Binding-site contacts:
Ligand atom C7 contacts residue LEU71 of chain 1.A at 4.1 Å (hydrophobic).
Ligand atom C5 contacts residue TYR107 of chain 1.A at 3.9 Å (hydrophobic).
Ligand atom C13 contacts residue LYS145 of chain 1.A at 3.9 Å.
Ligand atom C3 contacts residue ARG33 of chain 1.A at 3.9 Å.
Ligand atom C5 contacts residue LEU92 of chain 1.A at 4.1 Å (hydrophobic).
Ligand atom O1 contacts residue LEU37 of chain 1.A at 3.6 Å.
Ligand atom C5 contacts residue VAL97 of chain 1.A at 3.9 Å (hydrophobic).
Ligand atom O2 contacts residue GLY142 of chain 1.A at 4.2 Å.
Ligand atom C8 contacts residue LYS145 of chain 1.A at 4.0 Å.
Ligand atom C3 contacts residue ALA146 of chain 1.A at 3.9 Å (hydrophobic).
Ligand atom C9 contacts residue LYS145 of chain 1.A at 3.8 Å.
Ligand atom C5 contacts residue TYR126 of chain 1.A at 3.9 Å (hydrophobic).
Ligand atom O1 contacts residue PHE45 of chain 1.A at 3.9 Å.
Ligand atom N1 contacts residue GLY142 of chain 1.A at 3.7 Å.
Ligand atom N2 contacts residue HIS69 of chain 1.A at 4.0 Å.
Ligand atom C7 contacts residue PHE65 of chain 1.A at 4.1 Å (hydrophobic).
Ligand atom N1 contacts residue VAL97 of chain 1.A at 3.4 Å.
Ligand atom C11 contacts residue LYS145 of chain 1.A at 3.8 Å.
Ligand atom C6 contacts residue LEU71 of chain 1.A at 3.9 Å (hydrophobic).
Ligand atom C12 contacts residue GLN41 of chain 1.A at 3.8 Å.
Ligand atom C10 contacts residue LYS145 of chain 1.A at 3.8 Å.
Ligand atom C12 contacts residue VAL44 of chain 1.A at 4.0 Å (hydrophobic).
Ligand atom C3 contacts residue LEU37 of chain 1.A at 4.1 Å (hydrophobic).
Ligand atom C9 contacts residue PHE45 of chain 1.A at 4.0 Å (hydrophobic).
Ligand atom C1 contacts residue GLY142 of chain 1.A at 3.7 Å.
Ligand atom C3 contacts residue PHE149 of chain 1.A at 4.0 Å (hydrophobic).
Ligand atom C1 contacts residue VAL97 of chain 1.A at 4.2 Å (hydrophobic).
Ligand atom C4 contacts residue VAL97 of chain 1.A at 3.9 Å (hydrophobic).
Ligand atom C2 contacts residue PHE65 of chain 1.A at 4.1 Å (hydrophobic).
Ligand atom C6 contacts residue VAL97 of chain 1.A at 3.8 Å (hydrophobic).
Ligand atom C4 contacts residue GLY142 of chain 1.A at 4.0 Å.
Ligand atom O1 contacts residue LYS145 of chain 1.A at 4.2 Å.
Ligand atom C2 contacts residue LEU71 of chain 1.A at 3.7 Å (hydrophobic).
Ligand atom C11 contacts residue PHE45 of chain 1.A at 3.7 Å (hydrophobic).
Ligand atom C3 contacts residue LYS145 of chain 1.A at 3.5 Å.
Ligand atom C12 contacts residue PHE45 of chain 1.A at 4.1 Å (hydrophobic).
Ligand atom N2 contacts residue PHE65 of chain 1.A at 4.2 Å.
Ligand atom C10 contacts residue PHE45 of chain 1.A at 3.6 Å (hydrophobic).
Ligand atom C11 contacts residue GLN41 of chain 1.A at 3.3 Å.
Ligand atom C12 contacts residue LYS145 of chain 1.A at 3.3 Å.

The protein below binds the small molecule below.
Small molecule (SMILES): COc1ccc2[nH]cc(CCNC(C)=O)c2c1

Sequence of chain 1.A:
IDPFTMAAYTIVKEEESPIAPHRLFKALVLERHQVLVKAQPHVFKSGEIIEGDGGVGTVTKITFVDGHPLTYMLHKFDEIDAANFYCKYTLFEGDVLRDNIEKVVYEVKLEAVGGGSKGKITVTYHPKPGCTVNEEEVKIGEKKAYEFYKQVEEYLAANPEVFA